Sequence of chain 1.A:
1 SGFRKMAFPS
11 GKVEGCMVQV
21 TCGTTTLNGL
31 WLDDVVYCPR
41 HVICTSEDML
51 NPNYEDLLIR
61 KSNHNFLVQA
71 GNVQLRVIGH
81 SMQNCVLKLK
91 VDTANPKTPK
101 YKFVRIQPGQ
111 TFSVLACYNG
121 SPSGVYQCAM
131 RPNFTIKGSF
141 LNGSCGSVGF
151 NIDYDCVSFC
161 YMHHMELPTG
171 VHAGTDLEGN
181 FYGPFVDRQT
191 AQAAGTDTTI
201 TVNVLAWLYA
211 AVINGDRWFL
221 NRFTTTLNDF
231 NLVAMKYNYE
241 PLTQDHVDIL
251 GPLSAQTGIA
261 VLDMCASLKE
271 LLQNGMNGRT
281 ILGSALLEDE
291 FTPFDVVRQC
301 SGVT

Sequence of chain 2.A:
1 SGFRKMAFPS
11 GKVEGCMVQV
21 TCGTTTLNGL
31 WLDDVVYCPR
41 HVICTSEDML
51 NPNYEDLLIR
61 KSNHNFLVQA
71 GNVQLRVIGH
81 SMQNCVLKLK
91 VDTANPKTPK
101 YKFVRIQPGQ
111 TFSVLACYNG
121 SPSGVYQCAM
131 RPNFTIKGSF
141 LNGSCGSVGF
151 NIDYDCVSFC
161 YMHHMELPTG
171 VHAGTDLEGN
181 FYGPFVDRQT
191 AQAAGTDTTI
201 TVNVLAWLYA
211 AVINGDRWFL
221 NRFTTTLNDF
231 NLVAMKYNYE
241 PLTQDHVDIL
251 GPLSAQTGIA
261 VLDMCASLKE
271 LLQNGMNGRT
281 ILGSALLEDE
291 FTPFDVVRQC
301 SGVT

A protein and the small-molecule ligand that binds it are described below.
Small molecule (SMILES): CS(=O)(=O)NCC[C@@H](C(=O)Nc1cccnc1)c1ccccc1

Binding-site contacts:
Ligand atom C9 contacts residue MET165 of chain 1.A at 3.7 Å (hydrophobic).
Ligand atom N2 contacts residue GLU166 of chain 1.A at 3.8 Å.
Ligand atom N contacts residue HIS41 of chain 1.A at 3.4 Å (h-bond).
Ligand atom C7 contacts residue LEU141 of chain 1.A at 3.5 Å (hydrophobic).
Ligand atom C13 contacts residue MET165 of chain 1.A at 3.5 Å (hydrophobic).
Ligand atom O contacts residue THR25 of chain 1.A at 3.6 Å.
Ligand atom C7 contacts residue GLU166 of chain 1.A at 3.5 Å.
Ligand atom O1 contacts residue GLY143 of chain 1.A at 3.0 Å (h-bond).
Ligand atom C6 contacts residue ASN142 of chain 1.A at 3.3 Å.
Ligand atom S contacts residue GLY143 of chain 1.A at 3.8 Å.
Ligand atom C6 contacts residue GLU166 of chain 1.A at 3.8 Å.
Ligand atom N2 contacts residue HIS163 of chain 1.A at 2.8 Å (h-bond).
Ligand atom C12 contacts residue MET165 of chain 1.A at 3.5 Å (hydrophobic).
Ligand atom C7 contacts residue ASN142 of chain 1.A at 3.5 Å.
Ligand atom C9 contacts residue HIS163 of chain 1.A at 3.1 Å.
Ligand atom N1 contacts residue HIS164 of chain 1.A at 3.4 Å (h-bond).
Ligand atom C13 contacts residue ARG188 of chain 1.A at 3.6 Å.
Ligand atom C8 contacts residue PHE140 of chain 1.A at 3.4 Å (hydrophobic).
Ligand atom O1 contacts residue CYS145 of chain 1.A at 3.2 Å (h-bond).
Ligand atom C11 contacts residue HIS164 of chain 1.A at 3.2 Å.
Ligand atom C9 contacts residue CYS145 of chain 1.A at 3.7 Å (hydrophobic).
Ligand atom N1 contacts residue CYS145 of chain 1.A at 3.4 Å (h-bond).
Ligand atom C2 contacts residue HIS41 of chain 1.A at 3.8 Å.
Ligand atom C11 contacts residue HIS41 of chain 1.A at 3.8 Å.
Ligand atom N2 contacts residue PHE140 of chain 1.A at 3.8 Å.
Ligand atom C13 contacts residue MET49 of chain 1.A at 3.6 Å (hydrophobic).
Ligand atom C12 contacts residue MET49 of chain 1.A at 3.6 Å (hydrophobic).
Ligand atom C11 contacts residue MET49 of chain 1.A at 3.8 Å (hydrophobic).
Ligand atom C8 contacts residue LEU141 of chain 1.A at 3.6 Å (hydrophobic).
Ligand atom O contacts residue LEU27 of chain 1.A at 3.8 Å.
Ligand atom C8 contacts residue GLU166 of chain 1.A at 3.8 Å.
Ligand atom O contacts residue HIS41 of chain 1.A at 3.6 Å (h-bond).
Ligand atom C9 contacts residue GLU166 of chain 1.A at 3.6 Å.
Ligand atom C14 contacts residue MET49 of chain 1.A at 3.8 Å (hydrophobic).
Ligand atom C contacts residue GLY143 of chain 1.A at 3.4 Å.
Ligand atom N contacts residue CYS145 of chain 1.A at 3.4 Å (h-bond).
Ligand atom C5 contacts residue CYS145 of chain 1.A at 3.8 Å (hydrophobic).
Ligand atom C14 contacts residue GLN189 of chain 1.A at 3.5 Å.
Ligand atom C3 contacts residue HIS41 of chain 1.A at 3.7 Å.
Ligand atom O2 contacts residue ASN142 of chain 1.A at 3.6 Å.